A small-molecule ligand and the protein it binds are described below.
Small molecule (SMILES): CN(CCOc1ccc(C[C@H](Nc2ccccc2C(=O)c2ccccc2)C(=O)O)cc1)c1ccccn1

Sequence of chain 1.A:
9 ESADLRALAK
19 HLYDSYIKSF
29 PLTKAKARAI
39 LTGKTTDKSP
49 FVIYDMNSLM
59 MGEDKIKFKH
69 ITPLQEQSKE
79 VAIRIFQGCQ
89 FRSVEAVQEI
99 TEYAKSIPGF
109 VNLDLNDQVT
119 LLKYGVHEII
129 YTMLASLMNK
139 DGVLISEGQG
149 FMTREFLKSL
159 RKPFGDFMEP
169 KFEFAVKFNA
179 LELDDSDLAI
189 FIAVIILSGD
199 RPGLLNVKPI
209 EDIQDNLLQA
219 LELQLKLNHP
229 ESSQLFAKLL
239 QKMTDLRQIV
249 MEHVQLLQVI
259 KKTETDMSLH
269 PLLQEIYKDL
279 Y

Binding-site contacts:
Ligand atom C19 contacts residue PHE162 of chain 1.A at 3.6 Å (hydrophobic).
Ligand atom C11 contacts residue PHE84 of chain 1.A at 3.5 Å (hydrophobic).
Ligand atom C20 contacts residue PHE165 of chain 1.A at 3.5 Å (hydrophobic).
Ligand atom C26 contacts residue GLY86 of chain 1.A at 3.6 Å.
Ligand atom C22 contacts residue TYR275 of chain 1.A at 3.4 Å (hydrophobic).
Ligand atom C21 contacts residue PHE165 of chain 1.A at 3.4 Å (hydrophobic).
Ligand atom O2 contacts residue LEU271 of chain 1.A at 3.7 Å.
Ligand atom C7 contacts residue SER91 of chain 1.A at 3.6 Å.
Ligand atom C22 contacts residue SER91 of chain 1.A at 3.6 Å.
Ligand atom C27 contacts residue GLY86 of chain 1.A at 3.4 Å.
Ligand atom C3 contacts residue CYS87 of chain 1.A at 3.2 Å (hydrophobic).
Ligand atom O3 contacts residue TYR275 of chain 1.A at 2.5 Å (h-bond).
Ligand atom O3 contacts residue HIS125 of chain 1.A at 3.5 Å (h-bond).
Ligand atom C27 contacts residue CYS87 of chain 1.A at 3.5 Å (hydrophobic).
Ligand atom C22 contacts residue HIS125 of chain 1.A at 3.3 Å.
Ligand atom C1 contacts residue ILE143 of chain 1.A at 3.7 Å (hydrophobic).
Ligand atom O2 contacts residue SER91 of chain 1.A at 2.7 Å (h-bond).
Ligand atom C15 contacts residue CYS87 of chain 1.A at 3.6 Å (hydrophobic).
Ligand atom C4 contacts residue CYS87 of chain 1.A at 3.5 Å (hydrophobic).
Ligand atom N1 contacts residue HIS251 of chain 1.A at 3.3 Å (h-bond).
Ligand atom O3 contacts residue HIS251 of chain 1.A at 2.6 Å (h-bond).
Ligand atom O2 contacts residue HIS125 of chain 1.A at 2.7 Å (h-bond).
Ligand atom N contacts residue ILE143 of chain 1.A at 3.6 Å.
Ligand atom C8 contacts residue SER91 of chain 1.A at 3.4 Å.
Ligand atom O1 contacts residue CYS87 of chain 1.A at 3.6 Å.
Ligand atom C23 contacts residue SER91 of chain 1.A at 3.7 Å.
Ligand atom C24 contacts residue CYS87 of chain 1.A at 3.6 Å (hydrophobic).
Ligand atom O1 contacts residue HIS251 of chain 1.A at 3.2 Å.
Ligand atom C28 contacts residue CYS87 of chain 1.A at 3.6 Å (hydrophobic).
Ligand atom O3 contacts residue LEU255 of chain 1.A at 3.7 Å.
Ligand atom C12 contacts residue GLN88 of chain 1.A at 3.6 Å.
Ligand atom C17 contacts residue CYS87 of chain 1.A at 3.6 Å (hydrophobic).
Ligand atom N2 contacts residue ILE143 of chain 1.A at 3.5 Å.
Ligand atom O contacts residue LEU132 of chain 1.A at 3.6 Å.
Ligand atom C25 contacts residue ILE143 of chain 1.A at 3.6 Å (hydrophobic).
Ligand atom C22 contacts residue HIS251 of chain 1.A at 3.5 Å.
Ligand atom C13 contacts residue GLN88 of chain 1.A at 3.4 Å.
Ligand atom C12 contacts residue PHE84 of chain 1.A at 3.3 Å (hydrophobic).
Ligand atom C7 contacts residue TYR129 of chain 1.A at 3.7 Å (hydrophobic).
Ligand atom O contacts residue CYS87 of chain 1.A at 3.4 Å (h-bond).